The small molecule below binds the protein below.
Small molecule (SMILES): O=S(=O)(O)c1cccc2cccc(Nc3ccccc3)c12

Binding-site contacts:
Ligand atom C8 contacts residue PRO36 of chain 1.B at 3.9 Å (hydrophobic).
Ligand atom O3 contacts residue PRO36 of chain 1.B at 3.1 Å.
Ligand atom C13 contacts residue LYS144 of chain 1.A at 3.5 Å.
Ligand atom C6 contacts residue 2AN1 of chain 1.G at 3.6 Å.
Ligand atom C13 contacts residue GLY141 of chain 1.B at 3.9 Å.
Ligand atom O1 contacts residue LYS138 of chain 1.B at 3.2 Å (salt-bridge).
Ligand atom C9 contacts residue PRO36 of chain 1.B at 3.7 Å (hydrophobic).
Ligand atom S contacts residue LEU151 of chain 1.A at 4.1 Å.
Ligand atom C7 contacts residue 2AN1 of chain 1.G at 3.9 Å.
Ligand atom C16 contacts residue GLY141 of chain 1.B at 4.0 Å.
Ligand atom C3 contacts residue LYS138 of chain 1.B at 3.7 Å.
Ligand atom O1 contacts residue LEU151 of chain 1.A at 3.3 Å.
Ligand atom C7 contacts residue ALA57 of chain 1.B at 4.0 Å (hydrophobic).
Ligand atom C5 contacts residue LYS138 of chain 1.B at 3.9 Å.
Ligand atom C1 contacts residue PRO36 of chain 1.B at 4.0 Å (hydrophobic).
Ligand atom C6 contacts residue PRO36 of chain 1.B at 3.9 Å (hydrophobic).
Ligand atom C1 contacts residue LYS138 of chain 1.B at 4.0 Å.
Ligand atom O2 contacts residue GLU59 of chain 1.B at 3.8 Å.
Ligand atom C12 contacts residue LEU151 of chain 1.A at 3.8 Å (hydrophobic).
Ligand atom C7 contacts residue GLU59 of chain 1.B at 3.6 Å.
Ligand atom S contacts residue LYS138 of chain 1.B at 3.9 Å.
Ligand atom C10 contacts residue PRO36 of chain 1.B at 3.7 Å (hydrophobic).
Ligand atom C9 contacts residue LYS138 of chain 1.B at 3.8 Å.
Ligand atom C3 contacts residue 2AN1 of chain 1.G at 3.3 Å.
Ligand atom C15 contacts residue GLY141 of chain 1.B at 3.7 Å.
Ligand atom O3 contacts residue LEU151 of chain 1.A at 3.9 Å.
Ligand atom C14 contacts residue GLY141 of chain 1.B at 3.7 Å.
Ligand atom C13 contacts residue GLY148 of chain 1.A at 3.9 Å.
Ligand atom C5 contacts residue PRO36 of chain 1.B at 3.9 Å (hydrophobic).
Ligand atom C8 contacts residue LYS138 of chain 1.B at 3.9 Å.
Ligand atom C14 contacts residue LYS144 of chain 1.A at 3.1 Å.
Ligand atom C8 contacts residue GLU59 of chain 1.B at 3.3 Å.
Ligand atom C12 contacts residue ALA137 of chain 1.B at 3.9 Å (hydrophobic).
Ligand atom C13 contacts residue GLU147 of chain 1.A at 3.5 Å.
Ligand atom C10 contacts residue LYS138 of chain 1.B at 3.9 Å.
Ligand atom C4 contacts residue 2AN1 of chain 1.G at 3.0 Å.
Ligand atom C6 contacts residue ALA57 of chain 1.B at 3.9 Å (hydrophobic).
Ligand atom C14 contacts residue GLY148 of chain 1.A at 3.7 Å.
Ligand atom C7 contacts residue PRO36 of chain 1.B at 3.9 Å (hydrophobic).
Ligand atom C2 contacts residue LYS138 of chain 1.B at 3.4 Å.

Sequence of chain 1.A:
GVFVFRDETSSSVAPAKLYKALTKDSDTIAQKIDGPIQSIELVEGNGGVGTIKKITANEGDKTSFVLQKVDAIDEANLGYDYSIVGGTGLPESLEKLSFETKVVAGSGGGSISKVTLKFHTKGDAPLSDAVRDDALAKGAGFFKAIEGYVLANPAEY

Sequence of chain 1.B:
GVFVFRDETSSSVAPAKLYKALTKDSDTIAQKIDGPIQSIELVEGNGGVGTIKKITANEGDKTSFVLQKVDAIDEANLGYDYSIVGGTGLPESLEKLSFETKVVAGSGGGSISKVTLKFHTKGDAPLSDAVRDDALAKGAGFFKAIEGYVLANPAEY